Binding-site contacts:
Ligand atom OP2 contacts residue LYS66 of chain 1.A at 3.9 Å.
Ligand atom OP1 contacts residue VAL59 of chain 1.A at 3.6 Å (h-bond).
Ligand atom P contacts residue LYS29 of chain 1.A at 3.8 Å.
Ligand atom OP1 contacts residue LYS62 of chain 1.A at 2.8 Å (salt-bridge).
Ligand atom C3' contacts residue LYS62 of chain 1.A at 3.9 Å.
Ligand atom N3 contacts residue ALA32 of chain 1.A at 3.5 Å.
Ligand atom C8 contacts residue LYS29 of chain 1.A at 3.8 Å.
Ligand atom OP1 contacts residue NA1 of chain 1.F at 2.7 Å (h-bond).
Ligand atom O5' contacts residue GLY60 of chain 1.A at 3.5 Å.
Ligand atom P contacts residue LYS62 of chain 1.A at 3.7 Å.
Ligand atom OP2 contacts residue GLY60 of chain 1.A at 3.8 Å.
Ligand atom P contacts residue GLY60 of chain 1.A at 3.7 Å.
Ligand atom OP1 contacts residue PRO57 of chain 1.A at 3.8 Å.
Ligand atom C5' contacts residue GLY60 of chain 1.A at 3.5 Å.
Ligand atom N7 contacts residue LYS29 of chain 1.A at 3.8 Å.
Ligand atom P contacts residue NA1 of chain 1.F at 3.7 Å.
Ligand atom P contacts residue GLY58 of chain 1.A at 3.9 Å.
Ligand atom N1 contacts residue HIS28 of chain 1.A at 3.9 Å.
Ligand atom O3' contacts residue VAL59 of chain 1.A at 3.9 Å.
Ligand atom P contacts residue ILE63 of chain 1.A at 3.8 Å.
Ligand atom OP1 contacts residue GLY60 of chain 1.A at 2.9 Å (h-bond).
Ligand atom C3' contacts residue GLY60 of chain 1.A at 3.9 Å.
Ligand atom O3' contacts residue ILE63 of chain 1.A at 3.6 Å.
Ligand atom OP2 contacts residue THR61 of chain 1.A at 3.7 Å.
Ligand atom OP1 contacts residue LYS62 of chain 1.A at 3.5 Å (salt-bridge).
Ligand atom OP1 contacts residue GLY58 of chain 1.A at 2.9 Å (h-bond).
Ligand atom OP1 contacts residue LYS29 of chain 1.A at 3.7 Å.
Ligand atom OP3 contacts residue LYS29 of chain 1.A at 2.8 Å (salt-bridge).
Ligand atom P contacts residue LYS62 of chain 1.A at 3.4 Å.
Ligand atom OP1 contacts residue ILE63 of chain 1.A at 2.9 Å (h-bond).
Ligand atom OP2 contacts residue LYS62 of chain 1.A at 3.1 Å (salt-bridge).
Ligand atom OP1 contacts residue THR61 of chain 1.A at 3.7 Å.
Ligand atom O4' contacts residue ALA32 of chain 1.A at 3.7 Å.
Ligand atom OP2 contacts residue LYS62 of chain 1.A at 3.0 Å (salt-bridge).
Ligand atom C4' contacts residue GLY58 of chain 1.A at 3.4 Å.
Ligand atom OP2 contacts residue NA1 of chain 1.F at 3.9 Å.
Ligand atom C5' contacts residue TYR33 of chain 1.A at 3.5 Å (hydrophobic).
Ligand atom OP1 contacts residue LEU56 of chain 1.A at 3.8 Å.
Ligand atom C5' contacts residue GLY58 of chain 1.A at 3.3 Å.
Ligand atom O3' contacts residue GLY58 of chain 1.A at 3.5 Å.

Sequence of chain 1.A:
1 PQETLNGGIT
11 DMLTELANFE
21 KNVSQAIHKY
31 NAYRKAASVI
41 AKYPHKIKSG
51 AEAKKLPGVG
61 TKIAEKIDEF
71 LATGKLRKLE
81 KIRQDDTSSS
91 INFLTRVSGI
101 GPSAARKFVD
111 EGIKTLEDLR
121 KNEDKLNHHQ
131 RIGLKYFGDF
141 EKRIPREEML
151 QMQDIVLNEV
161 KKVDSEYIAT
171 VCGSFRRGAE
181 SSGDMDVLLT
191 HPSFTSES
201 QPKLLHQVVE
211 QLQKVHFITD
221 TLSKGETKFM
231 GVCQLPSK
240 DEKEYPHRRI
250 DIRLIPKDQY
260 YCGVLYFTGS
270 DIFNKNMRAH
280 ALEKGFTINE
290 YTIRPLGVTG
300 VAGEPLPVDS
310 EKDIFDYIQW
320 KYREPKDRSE

This small molecule binds to this protein.
Small molecule (SMILES): Cc1cn([C@H]2C[C@H](O[P](=O)(O)OC[C@H]3O[C@@H](n4cnc5c(=O)nc(N)[nH]c54)C[C@@H]3O[P](=O)(O)OC[C@H]3O[C@@H](n4cnc5c(=O)nc(N)[nH]c54)C[C@@H]3O[P](=O)(O)OC[C@H]3O[C@@H](n4cnc5c(=O)nc(N)[nH]c54)C[C@@H]3O)[C@@H](CO[P](=O)(O)O[C@H]3C[C@H](n4cnc5c(=O)nc(N)[nH]c54)O[C@@H]3COP(=O)(O)O)O2)c(=O)[nH]c1=O